Sequence of chain 1.E:
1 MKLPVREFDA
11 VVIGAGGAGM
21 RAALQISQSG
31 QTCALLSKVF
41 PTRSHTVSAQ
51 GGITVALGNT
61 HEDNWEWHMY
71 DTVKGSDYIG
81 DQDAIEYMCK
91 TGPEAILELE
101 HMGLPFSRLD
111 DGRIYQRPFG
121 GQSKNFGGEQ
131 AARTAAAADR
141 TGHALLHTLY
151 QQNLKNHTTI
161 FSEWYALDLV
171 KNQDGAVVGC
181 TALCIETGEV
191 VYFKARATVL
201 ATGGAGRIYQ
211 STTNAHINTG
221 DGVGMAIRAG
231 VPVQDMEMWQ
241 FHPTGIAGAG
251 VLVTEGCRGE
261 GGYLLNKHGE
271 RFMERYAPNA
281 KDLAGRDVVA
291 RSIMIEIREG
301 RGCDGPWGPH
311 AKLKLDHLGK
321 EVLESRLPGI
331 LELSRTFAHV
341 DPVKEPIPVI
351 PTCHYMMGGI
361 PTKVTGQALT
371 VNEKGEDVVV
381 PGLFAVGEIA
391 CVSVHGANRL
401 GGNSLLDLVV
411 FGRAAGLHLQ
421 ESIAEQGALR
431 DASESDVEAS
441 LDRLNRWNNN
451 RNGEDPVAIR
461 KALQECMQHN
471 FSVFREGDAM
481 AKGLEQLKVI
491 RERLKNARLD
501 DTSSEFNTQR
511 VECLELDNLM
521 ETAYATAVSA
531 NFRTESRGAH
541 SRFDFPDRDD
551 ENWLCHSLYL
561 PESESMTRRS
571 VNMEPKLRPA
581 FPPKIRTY

Binding-site contacts:
Ligand atom C4 contacts residue ARG399 of chain 1.E at 3.4 Å.
Ligand atom C1 contacts residue ARG286 of chain 1.E at 3.7 Å.
Ligand atom O1B contacts residue HIS242 of chain 1.E at 2.9 Å (h-bond).
Ligand atom O4B contacts residue FAD1 of chain 1.U at 3.3 Å.
Ligand atom C1 contacts residue PHE119 of chain 1.E at 3.9 Å (hydrophobic).
Ligand atom O1A contacts residue GLU255 of chain 1.E at 3.7 Å.
Ligand atom O1B contacts residue ARG286 of chain 1.E at 3.6 Å (salt-bridge).
Ligand atom O4B contacts residue ARG286 of chain 1.E at 2.8 Å (salt-bridge).
Ligand atom O4A contacts residue FAD1 of chain 1.U at 2.9 Å.
Ligand atom C4 contacts residue FAD1 of chain 1.U at 3.3 Å.
Ligand atom O1B contacts residue GLU255 of chain 1.E at 2.4 Å (salt-bridge).
Ligand atom C3 contacts residue FAD1 of chain 1.U at 3.1 Å.
Ligand atom O4B contacts residue ARG399 of chain 1.E at 2.7 Å (salt-bridge).
Ligand atom O1B contacts residue THR254 of chain 1.E at 3.2 Å.
Ligand atom C1 contacts residue HIS242 of chain 1.E at 3.8 Å.
Ligand atom C2 contacts residue HIS242 of chain 1.E at 3.9 Å.
Ligand atom O2 contacts residue HIS354 of chain 1.E at 3.3 Å (h-bond).
Ligand atom O1A contacts residue GLY51 of chain 1.E at 2.8 Å (h-bond).
Ligand atom O1A contacts residue THR254 of chain 1.E at 2.6 Å (h-bond).
Ligand atom C2 contacts residue ARG286 of chain 1.E at 3.3 Å.
Ligand atom O4A contacts residue GLY401 of chain 1.E at 3.5 Å.
Ligand atom O2 contacts residue ARG286 of chain 1.E at 2.9 Å (salt-bridge).
Ligand atom O4A contacts residue ARG399 of chain 1.E at 2.9 Å (salt-bridge).
Ligand atom C3 contacts residue ARG286 of chain 1.E at 3.0 Å.
Ligand atom O1A contacts residue PHE119 of chain 1.E at 3.5 Å.
Ligand atom O4A contacts residue GLY402 of chain 1.E at 2.7 Å (h-bond).
Ligand atom O1A contacts residue FAD1 of chain 1.U at 3.5 Å (h-bond).
Ligand atom O2 contacts residue LEU252 of chain 1.E at 4.0 Å.
Ligand atom O4B contacts residue HIS354 of chain 1.E at 2.9 Å (h-bond).
Ligand atom C1 contacts residue GLY51 of chain 1.E at 3.9 Å.
Ligand atom O1B contacts residue LEU252 of chain 1.E at 4.1 Å.
Ligand atom C4 contacts residue GLY402 of chain 1.E at 3.8 Å.
Ligand atom O1A contacts residue GLN50 of chain 1.E at 4.0 Å.
Ligand atom C3 contacts residue PHE119 of chain 1.E at 3.9 Å (hydrophobic).
Ligand atom C2 contacts residue FAD1 of chain 1.U at 3.5 Å.
Ligand atom C1 contacts residue GLU255 of chain 1.E at 3.4 Å.
Ligand atom O2 contacts residue HIS242 of chain 1.E at 2.8 Å (h-bond).
Ligand atom C4 contacts residue ARG286 of chain 1.E at 3.2 Å.
Ligand atom O4A contacts residue ARG286 of chain 1.E at 3.6 Å.
Ligand atom C1 contacts residue THR254 of chain 1.E at 3.3 Å.

The small molecule below binds the protein below.
Small molecule (SMILES): O=C([O-])[C@H](O)/C=C(/[O-])O